Binding-site contacts:
Ligand atom C8 contacts residue ILE242 of chain 2.A at 3.8 Å (hydrophobic).
Ligand atom C8 contacts residue NAG1 of chain 2.C at 3.7 Å.
Ligand atom C8 contacts residue SER219 of chain 3.A at 3.1 Å.
Ligand atom O7 contacts residue ARG222 of chain 3.A at 2.9 Å (salt-bridge).
Ligand atom C7 contacts residue NAG2 of chain 2.C at 4.3 Å.
Ligand atom O6 contacts residue ARG222 of chain 3.A at 3.7 Å.
Ligand atom C2 contacts residue ARG222 of chain 3.A at 4.2 Å.
Ligand atom C5 contacts residue ASN165 of chain 2.A at 3.6 Å.
Ligand atom O7 contacts residue NAG1 of chain 2.C at 3.6 Å (h-bond).
Ligand atom C7 contacts residue ASN165 of chain 2.A at 3.7 Å.
Ligand atom O3 contacts residue SER219 of chain 3.A at 4.2 Å.
Ligand atom O7 contacts residue PRO221 of chain 3.A at 3.5 Å.
Ligand atom C8 contacts residue ARG222 of chain 3.A at 4.3 Å.
Ligand atom O5 contacts residue LEU244 of chain 2.A at 4.2 Å.
Ligand atom C4 contacts residue ASN165 of chain 2.A at 4.2 Å.
Ligand atom C1 contacts residue SER219 of chain 3.A at 4.3 Å.
Ligand atom C3 contacts residue ARG222 of chain 3.A at 4.3 Å.
Ligand atom C8 contacts residue THR187 of chain 3.A at 4.4 Å.
Ligand atom C8 contacts residue PRO221 of chain 3.A at 4.0 Å (hydrophobic).
Ligand atom C7 contacts residue PRO221 of chain 3.A at 4.2 Å (hydrophobic).
Ligand atom C2 contacts residue SER219 of chain 3.A at 3.8 Å.
Ligand atom C7 contacts residue SER219 of chain 3.A at 3.4 Å.
Ligand atom C7 contacts residue ARG222 of chain 3.A at 3.9 Å.
Ligand atom C4 contacts residue ARG222 of chain 3.A at 4.3 Å.
Ligand atom O5 contacts residue ASN165 of chain 2.A at 2.3 Å (h-bond).
Ligand atom C3 contacts residue ASN165 of chain 2.A at 3.8 Å.
Ligand atom C7 contacts residue NAG1 of chain 2.C at 3.6 Å.
Ligand atom O3 contacts residue ARG222 of chain 3.A at 4.4 Å.
Ligand atom O3 contacts residue ARG222 of chain 3.A at 3.7 Å.
Ligand atom C2 contacts residue ASN165 of chain 2.A at 2.5 Å.
Ligand atom N2 contacts residue ASN165 of chain 2.A at 3.0 Å (h-bond).
Ligand atom O3 contacts residue ASP225 of chain 3.A at 3.6 Å (salt-bridge).
Ligand atom N2 contacts residue NAG1 of chain 2.C at 4.1 Å.
Ligand atom C3 contacts residue SER219 of chain 3.A at 3.9 Å.
Ligand atom N2 contacts residue SER219 of chain 3.A at 2.7 Å (h-bond).
Ligand atom C8 contacts residue NAG2 of chain 2.C at 3.8 Å.
Ligand atom O7 contacts residue NAG2 of chain 2.C at 3.7 Å.
Ligand atom C1 contacts residue ASN165 of chain 2.A at 1.4 Å.
Ligand atom O7 contacts residue ASN165 of chain 2.A at 4.0 Å.
Ligand atom O7 contacts residue ARG220 of chain 3.A at 4.1 Å.

Sequence of chain 2.A:
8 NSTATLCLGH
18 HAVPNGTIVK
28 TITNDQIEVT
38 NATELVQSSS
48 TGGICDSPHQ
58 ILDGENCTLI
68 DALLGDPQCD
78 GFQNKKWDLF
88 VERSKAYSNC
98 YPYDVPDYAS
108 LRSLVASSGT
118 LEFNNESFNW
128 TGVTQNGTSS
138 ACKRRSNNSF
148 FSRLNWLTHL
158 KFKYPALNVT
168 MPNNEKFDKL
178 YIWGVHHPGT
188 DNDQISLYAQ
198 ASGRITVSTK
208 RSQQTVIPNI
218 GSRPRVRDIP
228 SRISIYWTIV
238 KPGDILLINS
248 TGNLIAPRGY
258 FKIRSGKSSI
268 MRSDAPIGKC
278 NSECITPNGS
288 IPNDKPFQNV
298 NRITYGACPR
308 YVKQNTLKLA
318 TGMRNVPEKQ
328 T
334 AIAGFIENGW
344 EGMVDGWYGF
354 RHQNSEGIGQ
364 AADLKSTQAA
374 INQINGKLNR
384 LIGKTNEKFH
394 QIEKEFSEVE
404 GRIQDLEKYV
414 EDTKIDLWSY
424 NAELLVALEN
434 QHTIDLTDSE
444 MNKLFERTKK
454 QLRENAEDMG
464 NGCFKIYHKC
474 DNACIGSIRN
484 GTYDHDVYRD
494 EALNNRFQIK

The small molecule below binds the protein below.
Small molecule (SMILES): CC(=O)N[C@H]1[C@H](O[C@H]2[C@H](O)[C@@H](NC(C)=O)CO[C@@H]2CO)O[C@H](CO)[C@@H](O[C@H]2O[C@H](CO)[C@@H](O)[C@H](O)[C@@H]2O)[C@@H]1O

Sequence of chain 3.A:
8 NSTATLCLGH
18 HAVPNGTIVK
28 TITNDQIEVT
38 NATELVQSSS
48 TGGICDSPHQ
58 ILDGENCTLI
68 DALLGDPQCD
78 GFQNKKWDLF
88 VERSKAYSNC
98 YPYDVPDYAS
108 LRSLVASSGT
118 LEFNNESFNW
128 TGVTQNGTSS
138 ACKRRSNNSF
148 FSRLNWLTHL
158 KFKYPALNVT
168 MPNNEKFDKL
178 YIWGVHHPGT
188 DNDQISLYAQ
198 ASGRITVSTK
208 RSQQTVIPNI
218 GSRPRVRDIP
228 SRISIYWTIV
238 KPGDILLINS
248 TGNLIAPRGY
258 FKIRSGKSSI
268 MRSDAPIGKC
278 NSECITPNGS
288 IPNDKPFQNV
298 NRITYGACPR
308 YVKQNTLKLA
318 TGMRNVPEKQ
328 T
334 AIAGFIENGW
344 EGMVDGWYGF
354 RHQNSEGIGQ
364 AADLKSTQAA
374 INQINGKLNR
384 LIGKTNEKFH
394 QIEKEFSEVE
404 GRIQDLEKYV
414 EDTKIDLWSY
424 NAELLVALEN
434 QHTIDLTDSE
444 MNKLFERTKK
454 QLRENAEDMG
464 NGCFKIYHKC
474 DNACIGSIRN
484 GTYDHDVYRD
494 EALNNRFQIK